Binding-site contacts:
Ligand atom C4 contacts residue ASN510 of chain 1.A at 4.2 Å.
Ligand atom C7 contacts residue ASN510 of chain 1.A at 3.3 Å.
Ligand atom O5 contacts residue ASN510 of chain 1.A at 2.5 Å (h-bond).
Ligand atom O7 contacts residue ASN510 of chain 1.A at 4.2 Å.
Ligand atom C8 contacts residue ASN510 of chain 1.A at 3.5 Å.
Ligand atom C2 contacts residue ASN510 of chain 1.A at 2.4 Å.
Ligand atom C5 contacts residue ASN510 of chain 1.A at 3.8 Å.
Ligand atom N2 contacts residue ASN510 of chain 1.A at 2.8 Å (h-bond).
Ligand atom C1 contacts residue ASN510 of chain 1.A at 1.4 Å.
Ligand atom C3 contacts residue ASN510 of chain 1.A at 3.8 Å.

The small molecule below binds the protein below.
Small molecule (SMILES): CC(=O)N[C@@H]1[C@@H](O)[C@H](O)[C@@H](CO)O[C@H]1O

Sequence of chain 1.A:
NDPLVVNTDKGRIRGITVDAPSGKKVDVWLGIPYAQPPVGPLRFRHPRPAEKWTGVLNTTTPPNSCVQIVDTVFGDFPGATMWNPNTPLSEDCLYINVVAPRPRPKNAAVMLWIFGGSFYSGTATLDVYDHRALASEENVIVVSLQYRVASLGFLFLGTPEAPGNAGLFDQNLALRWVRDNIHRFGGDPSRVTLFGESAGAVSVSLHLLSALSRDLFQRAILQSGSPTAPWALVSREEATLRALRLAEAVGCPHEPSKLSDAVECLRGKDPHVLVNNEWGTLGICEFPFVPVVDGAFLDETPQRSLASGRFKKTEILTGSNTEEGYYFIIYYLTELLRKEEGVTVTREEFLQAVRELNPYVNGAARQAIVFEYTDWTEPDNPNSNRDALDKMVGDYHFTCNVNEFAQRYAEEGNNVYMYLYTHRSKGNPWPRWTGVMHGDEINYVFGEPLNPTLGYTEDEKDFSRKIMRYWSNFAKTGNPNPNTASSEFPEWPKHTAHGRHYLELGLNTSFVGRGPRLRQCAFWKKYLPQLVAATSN